Binding-site contacts:
Ligand atom O17 contacts residue LEU138 of chain 6.A at 4.0 Å.
Ligand atom O19 contacts residue VAL75 of chain 4.A at 4.0 Å.
Ligand atom C21 contacts residue LEU38 of chain 4.A at 3.6 Å (hydrophobic).
Ligand atom O22 contacts residue GLY10 of chain 4.A at 2.8 Å (h-bond).
Ligand atom C11 contacts residue LEU131 of chain 6.A at 3.7 Å (hydrophobic).
Ligand atom C10 contacts residue GLU134 of chain 6.A at 3.3 Å.
Ligand atom O15 contacts residue VAL75 of chain 4.A at 3.6 Å.
Ligand atom O16 contacts residue LEU74 of chain 4.A at 3.5 Å.
Ligand atom O20 contacts residue MET103 of chain 4.A at 3.3 Å.
Ligand atom O22 contacts residue PRO9 of chain 4.A at 3.5 Å.
Ligand atom C14 contacts residue VAL75 of chain 4.A at 3.6 Å (hydrophobic).
Ligand atom N18 contacts residue LYS89 of chain 4.A at 3.6 Å.
Ligand atom N18 contacts residue VAL75 of chain 4.A at 4.2 Å.
Ligand atom O15 contacts residue GLY73 of chain 4.A at 3.6 Å (h-bond).
Ligand atom C12 contacts residue MET103 of chain 4.A at 3.7 Å (hydrophobic).
Ligand atom C09 contacts residue MET103 of chain 4.A at 4.2 Å (hydrophobic).
Ligand atom O23 contacts residue PRO9 of chain 4.A at 3.8 Å.
Ligand atom C03 contacts residue LEU38 of chain 4.A at 3.8 Å (hydrophobic).
Ligand atom O15 contacts residue LEU138 of chain 6.A at 4.2 Å.
Ligand atom O19 contacts residue LYS89 of chain 4.A at 3.0 Å (salt-bridge).
Ligand atom C13 contacts residue LEU138 of chain 6.A at 4.2 Å (hydrophobic).
Ligand atom C11 contacts residue MET103 of chain 4.A at 3.5 Å (hydrophobic).
Ligand atom O22 contacts residue SER11 of chain 4.A at 3.8 Å.
Ligand atom O23 contacts residue GLY10 of chain 4.A at 3.1 Å.
Ligand atom C12 contacts residue LEU74 of chain 4.A at 3.7 Å (hydrophobic).
Ligand atom C21 contacts residue GLY10 of chain 4.A at 3.4 Å.
Ligand atom C21 contacts residue PRO9 of chain 4.A at 4.1 Å (hydrophobic).
Ligand atom O16 contacts residue VAL75 of chain 4.A at 2.8 Å (h-bond).
Ligand atom C09 contacts residue GLU134 of chain 6.A at 3.4 Å.
Ligand atom C14 contacts residue LEU74 of chain 4.A at 3.8 Å (hydrophobic).
Ligand atom C11 contacts residue VAL135 of chain 6.A at 3.7 Å (hydrophobic).
Ligand atom C04 contacts residue VAL75 of chain 4.A at 4.2 Å (hydrophobic).
Ligand atom C02 contacts residue LEU38 of chain 4.A at 3.8 Å (hydrophobic).
Ligand atom O19 contacts residue PRO9 of chain 4.A at 3.7 Å.
Ligand atom O15 contacts residue LEU74 of chain 4.A at 3.7 Å.
Ligand atom C10 contacts residue MET103 of chain 4.A at 3.9 Å (hydrophobic).
Ligand atom O22 contacts residue LEU38 of chain 4.A at 2.8 Å.
Ligand atom O20 contacts residue LYS89 of chain 4.A at 3.5 Å (salt-bridge).
Ligand atom C13 contacts residue LEU74 of chain 4.A at 4.1 Å (hydrophobic).
Ligand atom C10 contacts residue LEU131 of chain 6.A at 3.5 Å (hydrophobic).

Sequence of chain 6.A:
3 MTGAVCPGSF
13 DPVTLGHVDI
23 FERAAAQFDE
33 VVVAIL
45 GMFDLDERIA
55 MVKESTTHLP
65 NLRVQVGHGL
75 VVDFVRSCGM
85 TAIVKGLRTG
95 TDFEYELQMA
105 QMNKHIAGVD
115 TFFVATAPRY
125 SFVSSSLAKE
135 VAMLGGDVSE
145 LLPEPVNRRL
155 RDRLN

This small molecule binds to this protein.
Small molecule (SMILES): O=C(O)c1ccccc1C(=O)c1ccc(C(=O)O)c([N+](=O)[O-])c1

Sequence of chain 4.A:
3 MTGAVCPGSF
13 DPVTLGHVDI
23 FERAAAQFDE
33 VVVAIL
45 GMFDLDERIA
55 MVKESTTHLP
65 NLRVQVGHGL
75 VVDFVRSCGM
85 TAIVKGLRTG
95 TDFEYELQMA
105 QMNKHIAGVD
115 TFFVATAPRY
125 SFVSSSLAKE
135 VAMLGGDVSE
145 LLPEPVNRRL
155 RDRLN